Sequence of chain 1.B:
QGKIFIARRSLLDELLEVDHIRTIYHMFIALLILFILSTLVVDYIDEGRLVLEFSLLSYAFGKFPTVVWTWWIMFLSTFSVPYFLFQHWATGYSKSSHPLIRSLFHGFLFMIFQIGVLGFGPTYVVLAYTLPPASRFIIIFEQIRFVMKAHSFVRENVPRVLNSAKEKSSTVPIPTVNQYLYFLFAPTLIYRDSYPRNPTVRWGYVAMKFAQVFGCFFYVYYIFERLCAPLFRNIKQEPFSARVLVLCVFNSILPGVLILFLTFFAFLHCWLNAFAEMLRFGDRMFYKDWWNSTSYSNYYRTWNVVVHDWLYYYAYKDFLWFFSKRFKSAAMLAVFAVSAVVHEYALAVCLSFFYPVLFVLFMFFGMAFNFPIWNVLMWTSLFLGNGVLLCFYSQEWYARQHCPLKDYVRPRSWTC

Sequence of chain 1.A:
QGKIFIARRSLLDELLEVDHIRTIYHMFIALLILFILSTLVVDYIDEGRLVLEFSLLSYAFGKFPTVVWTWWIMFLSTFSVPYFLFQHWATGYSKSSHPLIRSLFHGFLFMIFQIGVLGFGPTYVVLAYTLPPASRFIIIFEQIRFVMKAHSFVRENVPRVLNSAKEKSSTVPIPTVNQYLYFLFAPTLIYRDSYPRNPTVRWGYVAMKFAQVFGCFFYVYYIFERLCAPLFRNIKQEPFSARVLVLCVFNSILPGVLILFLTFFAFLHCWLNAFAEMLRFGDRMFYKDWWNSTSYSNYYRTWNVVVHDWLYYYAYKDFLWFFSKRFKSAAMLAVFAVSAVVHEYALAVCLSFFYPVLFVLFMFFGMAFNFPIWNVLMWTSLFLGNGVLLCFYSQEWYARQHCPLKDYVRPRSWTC

This protein binds this small molecule.
Small molecule (SMILES): CC(C)CCC[C@@H](C)[C@H]1CC[C@H]2[C@@H]3CC=C4C[C@@H](O)CC[C@]4(C)[C@H]3CC[C@]12C

Binding-site contacts:
Ligand atom C18 contacts residue PHE317 of chain 1.B at 3.9 Å (hydrophobic).
Ligand atom C2 contacts residue MET79 of chain 1.A at 4.1 Å (hydrophobic).
Ligand atom C27 contacts residue LEU314 of chain 1.B at 3.9 Å (hydrophobic).
Ligand atom C7 contacts residue ILE73 of chain 1.B at 3.4 Å (hydrophobic).
Ligand atom C16 contacts residue TYR77 of chain 1.B at 3.9 Å (hydrophobic).
Ligand atom C16 contacts residue PHE317 of chain 1.B at 4.0 Å (hydrophobic).
Ligand atom C17 contacts residue PHE80 of chain 1.B at 4.0 Å (hydrophobic).
Ligand atom O1 contacts residue THR75 of chain 1.A at 3.2 Å.
Ligand atom C18 contacts residue LEU64 of chain 1.B at 4.0 Å (hydrophobic).
Ligand atom C1 contacts residue PHE313 of chain 1.B at 3.9 Å (hydrophobic).
Ligand atom C23 contacts residue PHE317 of chain 1.B at 3.7 Å (hydrophobic).
Ligand atom O1 contacts residue HIS72 of chain 1.A at 2.5 Å (h-bond).
Ligand atom C12 contacts residue PHE313 of chain 1.B at 3.8 Å (hydrophobic).
Ligand atom C21 contacts residue PHE80 of chain 1.B at 2.5 Å (hydrophobic).
Ligand atom C20 contacts residue PHE317 of chain 1.B at 4.1 Å (hydrophobic).
Ligand atom C12 contacts residue PHE80 of chain 1.B at 3.8 Å (hydrophobic).
Ligand atom C3 contacts residue ILE76 of chain 1.A at 3.5 Å (hydrophobic).
Ligand atom C23 contacts residue LEU314 of chain 1.B at 3.6 Å (hydrophobic).
Ligand atom C6 contacts residue ILE73 of chain 1.B at 4.0 Å (hydrophobic).
Ligand atom C19 contacts residue TRP343 of chain 1.B at 3.4 Å (hydrophobic).
Ligand atom C24 contacts residue PHE317 of chain 1.B at 3.6 Å (hydrophobic).
Ligand atom C27 contacts residue TYR271 of chain 1.B at 3.4 Å (hydrophobic).
Ligand atom C11 contacts residue PHE313 of chain 1.B at 3.3 Å (hydrophobic).
Ligand atom C26 contacts residue CYS268 of chain 1.B at 3.9 Å (hydrophobic).
Ligand atom C19 contacts residue PHE313 of chain 1.B at 3.9 Å (hydrophobic).
Ligand atom O1 contacts residue ILE76 of chain 1.A at 3.6 Å.
Ligand atom C25 contacts residue CYS268 of chain 1.B at 3.5 Å (hydrophobic).
Ligand atom C15 contacts residue LEU68 of chain 1.B at 3.9 Å (hydrophobic).
Ligand atom C23 contacts residue PHE80 of chain 1.B at 4.0 Å (hydrophobic).
Ligand atom C6 contacts residue LEU67 of chain 1.B at 4.0 Å (hydrophobic).
Ligand atom C24 contacts residue TYR77 of chain 1.B at 3.6 Å (hydrophobic).
Ligand atom C22 contacts residue PHE317 of chain 1.B at 3.7 Å (hydrophobic).
Ligand atom C25 contacts residue LEU314 of chain 1.B at 4.0 Å (hydrophobic).
Ligand atom C3 contacts residue HIS72 of chain 1.A at 3.4 Å.
Ligand atom C20 contacts residue PHE80 of chain 1.B at 4.0 Å (hydrophobic).
Ligand atom C22 contacts residue TYR77 of chain 1.B at 4.0 Å (hydrophobic).
Ligand atom O1 contacts residue TRP343 of chain 1.B at 3.3 Å.
Ligand atom C26 contacts residue ILE81 of chain 1.B at 3.7 Å (hydrophobic).
Ligand atom C4 contacts residue HIS72 of chain 1.A at 3.9 Å.
Ligand atom C4 contacts residue TRP343 of chain 1.B at 3.8 Å (hydrophobic).